The small molecule below binds the protein below.
Small molecule (SMILES): OC[C@H]1O[C@@H](O)[C@@H](O)[C@@H](O)[C@@H]1O

Sequence of chain 1.A:
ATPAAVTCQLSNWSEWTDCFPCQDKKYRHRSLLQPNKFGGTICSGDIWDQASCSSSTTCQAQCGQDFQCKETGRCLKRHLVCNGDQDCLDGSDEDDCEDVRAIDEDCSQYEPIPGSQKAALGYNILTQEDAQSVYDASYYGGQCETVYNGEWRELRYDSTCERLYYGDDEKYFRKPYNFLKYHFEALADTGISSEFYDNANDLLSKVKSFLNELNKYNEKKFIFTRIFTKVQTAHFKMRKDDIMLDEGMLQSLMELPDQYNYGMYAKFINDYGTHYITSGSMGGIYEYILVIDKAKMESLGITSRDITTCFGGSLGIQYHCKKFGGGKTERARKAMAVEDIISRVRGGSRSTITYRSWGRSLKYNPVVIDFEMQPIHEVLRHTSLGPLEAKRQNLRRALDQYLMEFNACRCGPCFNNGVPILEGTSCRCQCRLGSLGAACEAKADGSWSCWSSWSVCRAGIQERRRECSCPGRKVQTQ

Binding-site contacts:
Ligand atom C1 contacts residue ARG530 of chain 1.A at 3.8 Å.
Ligand atom O4 contacts residue PRO545 of chain 1.A at 4.3 Å.
Ligand atom O6 contacts residue ARG530 of chain 1.A at 3.1 Å (salt-bridge).
Ligand atom C2 contacts residue TRP512 of chain 1.A at 2.6 Å (hydrophobic).
Ligand atom O5 contacts residue ARG530 of chain 1.A at 2.9 Å (salt-bridge).
Ligand atom C5 contacts residue ARG530 of chain 1.A at 4.0 Å.
Ligand atom O5 contacts residue TRP512 of chain 1.A at 2.4 Å.
Ligand atom O2 contacts residue SER511 of chain 1.A at 3.6 Å.
Ligand atom C1 contacts residue PRO545 of chain 1.A at 3.9 Å (hydrophobic).
Ligand atom C6 contacts residue ARG530 of chain 1.A at 4.1 Å.
Ligand atom C3 contacts residue TRP512 of chain 1.A at 3.9 Å (hydrophobic).
Ligand atom C1 contacts residue TRP512 of chain 1.A at 1.5 Å (hydrophobic).
Ligand atom O2 contacts residue TRP512 of chain 1.A at 2.7 Å (h-bond).
Ligand atom C2 contacts residue PRO545 of chain 1.A at 4.0 Å (hydrophobic).
Ligand atom C5 contacts residue TRP512 of chain 1.A at 3.5 Å (hydrophobic).
Ligand atom C4 contacts residue TRP512 of chain 1.A at 4.2 Å (hydrophobic).